Binding-site contacts:
Ligand atom N10 contacts residue ARG342 of chain 1.A at 3.4 Å.
Ligand atom C30 contacts residue TYR14 of chain 1.A at 3.6 Å (hydrophobic).
Ligand atom C6 contacts residue ARG342 of chain 1.A at 3.5 Å.
Ligand atom N7 contacts residue ARG272 of chain 1.A at 3.6 Å.
Ligand atom C12 contacts residue ASP366 of chain 1.A at 3.3 Å.
Ligand atom C12 contacts residue ARG342 of chain 1.A at 3.4 Å.
Ligand atom C16 contacts residue ARG272 of chain 1.A at 3.6 Å.
Ligand atom O26 contacts residue LYS271 of chain 1.A at 2.8 Å (salt-bridge).
Ligand atom C30 contacts residue ASP366 of chain 1.A at 3.4 Å.
Ligand atom CL21 contacts residue GLU268 of chain 1.A at 3.7 Å.
Ligand atom O27 contacts residue LYS271 of chain 1.A at 3.5 Å (salt-bridge).
Ligand atom C24 contacts residue GLU268 of chain 1.A at 3.4 Å.
Ligand atom C2 contacts residue SER275 of chain 1.A at 3.4 Å.
Ligand atom C15 contacts residue ARG272 of chain 1.A at 3.3 Å.
Ligand atom C32 contacts residue ASP366 of chain 1.A at 3.6 Å.
Ligand atom C14 contacts residue ARG272 of chain 1.A at 3.5 Å.
Ligand atom O27 contacts residue GLY230 of chain 1.A at 3.4 Å.
Ligand atom C36 contacts residue TYR14 of chain 1.A at 3.6 Å (hydrophobic).
Ligand atom O29 contacts residue ASP366 of chain 1.A at 3.7 Å.
Ligand atom CL20 contacts residue ARG272 of chain 1.A at 3.7 Å.
Ligand atom C4 contacts residue ARG342 of chain 1.A at 3.6 Å.
Ligand atom O22 contacts residue SER340 of chain 1.A at 3.4 Å (h-bond).
Ligand atom C8 contacts residue ARG272 of chain 1.A at 3.6 Å.
Ligand atom C2 contacts residue ILE343 of chain 1.A at 3.6 Å (hydrophobic).
Ligand atom C8 contacts residue GLY339 of chain 1.A at 3.6 Å.
Ligand atom O22 contacts residue GLY339 of chain 1.A at 3.1 Å.
Ligand atom O27 contacts residue GLY202 of chain 1.A at 3.6 Å.
Ligand atom C9 contacts residue GLY339 of chain 1.A at 3.3 Å.
Ligand atom N10 contacts residue ARG272 of chain 1.A at 3.6 Å.
Ligand atom C6 contacts residue GLY339 of chain 1.A at 3.7 Å.
Ligand atom N5 contacts residue GLY339 of chain 1.A at 3.4 Å (h-bond).
Ligand atom CL21 contacts residue ARG272 of chain 1.A at 3.5 Å.
Ligand atom N38 contacts residue ASN34 of chain 1.A at 3.0 Å (h-bond).
Ligand atom N11 contacts residue ARG342 of chain 1.A at 3.5 Å (salt-bridge).
Ligand atom N1 contacts residue SER275 of chain 1.A at 2.7 Å (h-bond).
Ligand atom C4 contacts residue SER275 of chain 1.A at 3.7 Å.
Ligand atom N7 contacts residue ARG342 of chain 1.A at 3.3 Å (salt-bridge).
Ligand atom C37 contacts residue ASN34 of chain 1.A at 3.5 Å.
Ligand atom N3 contacts residue GLY339 of chain 1.A at 3.7 Å.
Ligand atom O26 contacts residue GLU268 of chain 1.A at 2.6 Å (salt-bridge).

A small-molecule ligand and the protein it binds are described below.
Small molecule (SMILES): N#Cc1ccc(COC[C@H]2O[C@@H](n3c(NCc4ccc(Cl)c(Cl)c4)nc4c(N)ncnc43)[C@H](O)[C@@H]2O)cc1

Sequence of chain 1.A:
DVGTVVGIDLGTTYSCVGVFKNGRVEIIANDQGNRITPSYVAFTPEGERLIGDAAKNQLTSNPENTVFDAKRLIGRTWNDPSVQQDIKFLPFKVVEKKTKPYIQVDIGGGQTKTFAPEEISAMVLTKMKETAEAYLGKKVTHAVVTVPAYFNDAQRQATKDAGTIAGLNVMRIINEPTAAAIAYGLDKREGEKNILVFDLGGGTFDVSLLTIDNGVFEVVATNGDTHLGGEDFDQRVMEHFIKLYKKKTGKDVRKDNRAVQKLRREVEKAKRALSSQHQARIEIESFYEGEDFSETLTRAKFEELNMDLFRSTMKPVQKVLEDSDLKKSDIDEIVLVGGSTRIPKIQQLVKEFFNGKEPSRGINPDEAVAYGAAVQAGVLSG